This small molecule binds to this protein.
Small molecule (SMILES): CC(=O)N[C@@H]1[C@@H](O)[C@H](O)[C@@H](CO)O[C@H]1O

Sequence of chain 1.B:
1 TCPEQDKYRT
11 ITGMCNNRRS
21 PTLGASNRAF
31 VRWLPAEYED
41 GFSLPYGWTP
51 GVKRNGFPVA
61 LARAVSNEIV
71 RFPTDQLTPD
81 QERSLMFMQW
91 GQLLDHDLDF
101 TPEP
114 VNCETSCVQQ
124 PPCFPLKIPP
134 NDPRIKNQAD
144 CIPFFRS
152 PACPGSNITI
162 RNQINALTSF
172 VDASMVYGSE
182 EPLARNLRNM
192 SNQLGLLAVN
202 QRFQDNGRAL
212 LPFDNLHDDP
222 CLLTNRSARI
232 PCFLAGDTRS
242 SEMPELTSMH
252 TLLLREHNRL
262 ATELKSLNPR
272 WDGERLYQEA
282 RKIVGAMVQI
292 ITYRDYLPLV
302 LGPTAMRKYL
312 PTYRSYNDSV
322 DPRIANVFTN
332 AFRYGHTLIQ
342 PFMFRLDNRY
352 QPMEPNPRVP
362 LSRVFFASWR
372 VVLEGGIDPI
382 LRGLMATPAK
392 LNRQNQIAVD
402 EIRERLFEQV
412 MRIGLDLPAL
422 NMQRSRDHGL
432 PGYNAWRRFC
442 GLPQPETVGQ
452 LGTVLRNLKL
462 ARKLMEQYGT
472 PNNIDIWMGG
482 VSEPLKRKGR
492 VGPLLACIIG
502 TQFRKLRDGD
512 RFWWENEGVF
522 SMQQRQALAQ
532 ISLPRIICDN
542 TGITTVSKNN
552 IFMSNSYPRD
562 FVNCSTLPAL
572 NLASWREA

Binding-site contacts:
Ligand atom C4 contacts residue ASN564 of chain 1.B at 4.3 Å.
Ligand atom C1 contacts residue ASN564 of chain 1.B at 1.5 Å.
Ligand atom C7 contacts residue ASN564 of chain 1.B at 4.3 Å.
Ligand atom O7 contacts residue THR546 of chain 1.B at 4.4 Å.
Ligand atom N2 contacts residue ASN564 of chain 1.B at 3.2 Å (h-bond).
Ligand atom C8 contacts residue PRO559 of chain 1.B at 4.5 Å (hydrophobic).
Ligand atom O5 contacts residue ASN564 of chain 1.B at 2.3 Å (h-bond).
Ligand atom C2 contacts residue ASN564 of chain 1.B at 2.7 Å.
Ligand atom C5 contacts residue ASN564 of chain 1.B at 3.6 Å.
Ligand atom C3 contacts residue ASN564 of chain 1.B at 3.9 Å.
Ligand atom C8 contacts residue PHE562 of chain 1.B at 3.4 Å (hydrophobic).